Sequence of chain 2.D:
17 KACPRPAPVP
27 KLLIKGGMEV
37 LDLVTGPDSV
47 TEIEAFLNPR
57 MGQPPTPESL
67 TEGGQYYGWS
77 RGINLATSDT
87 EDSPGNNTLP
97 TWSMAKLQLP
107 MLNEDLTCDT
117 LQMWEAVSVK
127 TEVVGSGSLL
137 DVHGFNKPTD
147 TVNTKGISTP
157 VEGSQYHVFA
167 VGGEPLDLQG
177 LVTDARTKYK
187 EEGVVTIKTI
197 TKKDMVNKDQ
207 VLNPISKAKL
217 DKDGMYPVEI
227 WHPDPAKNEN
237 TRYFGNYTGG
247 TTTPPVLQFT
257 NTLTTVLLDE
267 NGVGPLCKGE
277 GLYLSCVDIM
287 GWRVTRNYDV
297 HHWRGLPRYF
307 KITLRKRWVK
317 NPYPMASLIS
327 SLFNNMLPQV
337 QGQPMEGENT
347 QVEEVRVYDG

Sequence of chain 2.C:
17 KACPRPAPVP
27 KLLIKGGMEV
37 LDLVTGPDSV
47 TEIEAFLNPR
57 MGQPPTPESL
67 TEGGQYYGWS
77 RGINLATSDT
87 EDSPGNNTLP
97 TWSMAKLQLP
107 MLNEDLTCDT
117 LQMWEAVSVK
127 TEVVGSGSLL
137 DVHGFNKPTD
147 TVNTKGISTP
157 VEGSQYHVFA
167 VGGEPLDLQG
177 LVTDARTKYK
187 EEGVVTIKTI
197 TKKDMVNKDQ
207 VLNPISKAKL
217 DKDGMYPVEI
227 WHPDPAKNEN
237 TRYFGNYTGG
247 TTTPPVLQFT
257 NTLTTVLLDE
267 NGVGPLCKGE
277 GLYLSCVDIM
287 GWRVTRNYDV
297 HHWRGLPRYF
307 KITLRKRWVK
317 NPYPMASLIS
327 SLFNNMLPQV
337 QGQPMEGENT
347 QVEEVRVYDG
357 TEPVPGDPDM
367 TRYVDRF

The small molecule below binds the protein below.
Small molecule (SMILES): CC(=O)N[C@H]1[C@H]([C@H](O)[C@H](O)CO)O[C@@](O[C@H]2[C@@H](O)[C@@H](CO)O[C@@H](O[C@H]3[C@H](O)[C@@H](O)[C@H](O)O[C@@H]3CO)[C@@H]2O)(C(=O)O)C[C@@H]1O

Binding-site contacts:
Ligand atom O10 contacts residue ASN293 of chain 2.C at 4.5 Å.
Ligand atom O3 contacts residue GLY78 of chain 2.C at 3.4 Å.
Ligand atom C1 contacts residue GLY78 of chain 2.C at 4.2 Å.
Ligand atom C3 contacts residue ARG77 of chain 2.C at 4.2 Å.
Ligand atom O3 contacts residue VAL296 of chain 2.C at 4.4 Å.
Ligand atom O4 contacts residue ARG289 of chain 2.C at 4.5 Å.
Ligand atom O1A contacts residue ARG77 of chain 2.C at 3.0 Å (salt-bridge).
Ligand atom O4 contacts residue GLY78 of chain 2.C at 3.1 Å.
Ligand atom O1A contacts residue GLY78 of chain 2.C at 3.8 Å.
Ligand atom C6 contacts residue ASN93 of chain 2.C at 3.7 Å.
Ligand atom O1A contacts residue TYR72 of chain 2.C at 3.6 Å.
Ligand atom O4 contacts residue THR291 of chain 2.C at 3.3 Å.
Ligand atom C1 contacts residue ARG77 of chain 2.C at 3.3 Å.
Ligand atom C1 contacts residue TYR72 of chain 2.C at 4.3 Å (hydrophobic).
Ligand atom C4 contacts residue TYR72 of chain 2.C at 3.4 Å (hydrophobic).
Ligand atom C4 contacts residue ARG77 of chain 2.C at 4.4 Å.
Ligand atom O10 contacts residue THR291 of chain 2.C at 4.4 Å.
Ligand atom C2 contacts residue ARG77 of chain 2.C at 4.4 Å.
Ligand atom O1A contacts residue HIS298 of chain 2.C at 4.3 Å.
Ligand atom O4 contacts residue ILE79 of chain 2.C at 3.7 Å.
Ligand atom C5 contacts residue TYR72 of chain 2.C at 3.6 Å (hydrophobic).
Ligand atom C11 contacts residue TYR72 of chain 2.C at 4.3 Å (hydrophobic).
Ligand atom N5 contacts residue TYR72 of chain 2.C at 3.1 Å (h-bond).
Ligand atom C3 contacts residue GLY78 of chain 2.C at 3.9 Å.
Ligand atom O1B contacts residue TYR72 of chain 2.C at 4.4 Å.
Ligand atom C4 contacts residue GLY78 of chain 2.C at 3.2 Å.
Ligand atom C3 contacts residue HIS298 of chain 2.C at 3.5 Å.
Ligand atom C11 contacts residue ASP85 of chain 2.D at 4.0 Å.
Ligand atom C3 contacts residue GLY78 of chain 2.C at 4.3 Å.
Ligand atom C10 contacts residue TYR72 of chain 2.C at 4.0 Å (hydrophobic).
Ligand atom O6 contacts residue ASN93 of chain 2.C at 3.4 Å (h-bond).
Ligand atom O8 contacts residue ARG77 of chain 2.C at 3.6 Å (salt-bridge).
Ligand atom O4 contacts residue ASN80 of chain 2.C at 4.3 Å.
Ligand atom C2 contacts residue GLY78 of chain 2.C at 4.1 Å.
Ligand atom C4 contacts residue HIS298 of chain 2.C at 3.8 Å.
Ligand atom C6 contacts residue TYR72 of chain 2.C at 3.9 Å (hydrophobic).
Ligand atom O1B contacts residue ARG77 of chain 2.C at 2.7 Å (salt-bridge).
Ligand atom O9 contacts residue ARG77 of chain 2.C at 3.8 Å.
Ligand atom O4 contacts residue HIS298 of chain 2.C at 3.2 Å (h-bond).
Ligand atom O4 contacts residue TYR72 of chain 2.C at 3.8 Å.